This small molecule binds to this protein.
Small molecule (SMILES): Cn1cnc(Cn2c(=O)nc(Nc3cc4cn(C)nc4cc3Cl)n(Cc3cc(F)c(F)cc3F)c2=O)n1

Sequence of chain 2.A:
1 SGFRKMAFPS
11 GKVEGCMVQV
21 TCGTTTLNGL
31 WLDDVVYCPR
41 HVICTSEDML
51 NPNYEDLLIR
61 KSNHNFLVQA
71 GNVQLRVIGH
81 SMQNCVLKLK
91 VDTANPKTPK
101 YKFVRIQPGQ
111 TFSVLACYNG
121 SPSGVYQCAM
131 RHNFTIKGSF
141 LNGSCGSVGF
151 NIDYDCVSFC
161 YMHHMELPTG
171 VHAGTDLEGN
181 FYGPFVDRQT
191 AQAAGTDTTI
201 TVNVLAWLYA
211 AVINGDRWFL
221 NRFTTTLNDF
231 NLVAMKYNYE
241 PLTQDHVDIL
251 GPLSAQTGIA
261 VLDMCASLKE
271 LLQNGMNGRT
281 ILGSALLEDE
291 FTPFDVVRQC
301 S

Sequence of chain 1.A:
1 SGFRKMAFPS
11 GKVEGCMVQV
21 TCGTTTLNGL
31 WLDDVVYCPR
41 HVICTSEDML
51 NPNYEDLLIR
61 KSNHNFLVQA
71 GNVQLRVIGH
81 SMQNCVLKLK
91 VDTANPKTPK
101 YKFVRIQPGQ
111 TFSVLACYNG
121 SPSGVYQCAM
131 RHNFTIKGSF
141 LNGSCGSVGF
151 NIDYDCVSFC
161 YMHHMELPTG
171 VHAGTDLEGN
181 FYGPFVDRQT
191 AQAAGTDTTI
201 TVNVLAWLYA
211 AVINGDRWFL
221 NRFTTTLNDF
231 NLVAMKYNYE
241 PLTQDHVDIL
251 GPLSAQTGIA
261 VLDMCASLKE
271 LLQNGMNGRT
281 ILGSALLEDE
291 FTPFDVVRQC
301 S

Binding-site contacts:
Ligand atom C32 contacts residue HIS41 of chain 1.A at 3.4 Å.
Ligand atom C34 contacts residue HIS164 of chain 1.A at 3.2 Å.
Ligand atom N19 contacts residue THR25 of chain 1.A at 3.6 Å.
Ligand atom N04 contacts residue SER144 of chain 1.A at 3.4 Å (h-bond).
Ligand atom C08 contacts residue CYS145 of chain 1.A at 3.6 Å (hydrophobic).
Ligand atom N02 contacts residue GLU166 of chain 1.A at 3.6 Å.
Ligand atom O36 contacts residue MET165 of chain 1.A at 3.0 Å.
Ligand atom N02 contacts residue LEU141 of chain 1.A at 3.6 Å.
Ligand atom N19 contacts residue THR26 of chain 1.A at 3.1 Å (h-bond).
Ligand atom N37 contacts residue LEU141 of chain 1.A at 3.6 Å (h-bond).
Ligand atom C05 contacts residue LEU141 of chain 1.A at 3.7 Å (hydrophobic).
Ligand atom C20 contacts residue THR25 of chain 1.A at 3.6 Å.
Ligand atom O36 contacts residue GLU166 of chain 1.A at 3.3 Å (salt-bridge).
Ligand atom F31 contacts residue ASP187 of chain 1.A at 3.0 Å.
Ligand atom O09 contacts residue CYS145 of chain 1.A at 3.0 Å (h-bond).
Ligand atom C03 contacts residue GLU166 of chain 1.A at 3.0 Å.
Ligand atom C20 contacts residue THR26 of chain 1.A at 3.5 Å.
Ligand atom F33 contacts residue CYS145 of chain 1.A at 3.7 Å.
Ligand atom C21 contacts residue THR25 of chain 1.A at 3.6 Å.
Ligand atom C18 contacts residue THR24 of chain 1.A at 3.0 Å.
Ligand atom C06 contacts residue HIS163 of chain 1.A at 3.5 Å.
Ligand atom N04 contacts residue HIS163 of chain 1.A at 3.1 Å (h-bond).
Ligand atom C01 contacts residue GLU166 of chain 1.A at 3.6 Å.
Ligand atom O09 contacts residue GLY143 of chain 1.A at 3.0 Å (h-bond).
Ligand atom F31 contacts residue HIS41 of chain 1.A at 3.5 Å.
Ligand atom C32 contacts residue HIS164 of chain 1.A at 3.5 Å.
Ligand atom N04 contacts residue PHE140 of chain 1.A at 3.4 Å.
Ligand atom O36 contacts residue HIS164 of chain 1.A at 3.4 Å (h-bond).
Ligand atom F28 contacts residue GLN189 of chain 1.A at 2.7 Å.
Ligand atom CL2 contacts residue CYS145 of chain 1.A at 3.5 Å.
Ligand atom C21 contacts residue THR26 of chain 1.A at 3.3 Å.
Ligand atom C34 contacts residue HIS41 of chain 1.A at 3.6 Å.
Ligand atom C06 contacts residue SER144 of chain 1.A at 3.4 Å.
Ligand atom C35 contacts residue HIS164 of chain 1.A at 3.5 Å.
Ligand atom F33 contacts residue HIS164 of chain 1.A at 3.3 Å.
Ligand atom C03 contacts residue PHE140 of chain 1.A at 3.1 Å (hydrophobic).
Ligand atom F33 contacts residue HIS41 of chain 1.A at 3.4 Å.
Ligand atom C01 contacts residue ASN142 of chain 1.A at 3.3 Å.
Ligand atom C05 contacts residue SER144 of chain 1.A at 3.4 Å.
Ligand atom O09 contacts residue SER144 of chain 1.A at 3.1 Å (h-bond).